The protein below binds the small molecule below.
Small molecule (SMILES): CCN(CC)S(=O)(=O)c1cc(C(=O)Nc2ccccc2C(=O)O)ccc1Br

Binding-site contacts:
Ligand atom C22 contacts residue ARG271 of chain 1.A at 3.5 Å.
Ligand atom C18 contacts residue ASN269 of chain 1.A at 3.9 Å.
Ligand atom O15 contacts residue GLY236 of chain 1.A at 3.4 Å (h-bond).
Ligand atom C7 contacts residue ILE239 of chain 1.A at 3.6 Å (hydrophobic).
Ligand atom C17 contacts residue ALA268 of chain 1.A at 3.9 Å (hydrophobic).
Ligand atom C11 contacts residue GLY329 of chain 1.A at 3.8 Å.
Ligand atom O15 contacts residue PHE240 of chain 1.A at 3.0 Å (h-bond).
Ligand atom C12 contacts residue GLY329 of chain 1.A at 3.5 Å.
Ligand atom C14 contacts residue ILE239 of chain 1.A at 3.2 Å (hydrophobic).
Ligand atom C23 contacts residue PHE240 of chain 1.A at 3.5 Å (hydrophobic).
Ligand atom C5 contacts residue ILE239 of chain 1.A at 3.8 Å (hydrophobic).
Ligand atom C9 contacts residue ASN296 of chain 1.A at 3.5 Å.
Ligand atom C24 contacts residue PHE240 of chain 1.A at 3.9 Å (hydrophobic).
Ligand atom C3 contacts residue GLY236 of chain 1.A at 3.7 Å.
Ligand atom C12 contacts residue PHE328 of chain 1.A at 3.2 Å (hydrophobic).
Ligand atom O10 contacts residue ALA268 of chain 1.A at 3.7 Å.
Ligand atom C7 contacts residue ALA268 of chain 1.A at 3.9 Å (hydrophobic).
Ligand atom C5 contacts residue ILE272 of chain 1.A at 3.6 Å (hydrophobic).
Ligand atom O45 contacts residue ASN296 of chain 1.A at 3.3 Å (h-bond).
Ligand atom O25 contacts residue ARG237 of chain 1.A at 3.7 Å.
Ligand atom BR contacts residue ASN269 of chain 1.A at 3.8 Å.
Ligand atom C8 contacts residue ALA268 of chain 1.A at 3.6 Å (hydrophobic).
Ligand atom O15 contacts residue ILE272 of chain 1.A at 3.6 Å.
Ligand atom C9 contacts residue ALA268 of chain 1.A at 3.4 Å (hydrophobic).
Ligand atom C13 contacts residue ILE239 of chain 1.A at 3.5 Å (hydrophobic).
Ligand atom C9 contacts residue HIS266 of chain 1.A at 3.8 Å.
Ligand atom C11 contacts residue PHE328 of chain 1.A at 3.6 Å (hydrophobic).
Ligand atom BR contacts residue ARG58 of chain 1.A at 3.3 Å.
Ligand atom O10 contacts residue CYS133 of chain 1.A at 3.8 Å.
Ligand atom C13 contacts residue PHE328 of chain 1.A at 3.6 Å (hydrophobic).
Ligand atom C17 contacts residue ASN269 of chain 1.A at 3.6 Å.
Ligand atom O45 contacts residue ALA268 of chain 1.A at 3.6 Å.
Ligand atom C16 contacts residue ASN269 of chain 1.A at 3.7 Å.
Ligand atom O26 contacts residue ARG58 of chain 1.A at 3.4 Å (salt-bridge).
Ligand atom O25 contacts residue GLY236 of chain 1.A at 3.0 Å.
Ligand atom C16 contacts residue ALA268 of chain 1.A at 3.8 Å (hydrophobic).
Ligand atom O10 contacts residue ASN296 of chain 1.A at 3.0 Å (h-bond).
Ligand atom O10 contacts residue HIS266 of chain 1.A at 2.7 Å (h-bond).
Ligand atom N6 contacts residue ILE239 of chain 1.A at 3.7 Å.
Ligand atom O15 contacts residue ILE239 of chain 1.A at 3.4 Å.

Sequence of chain 1.A:
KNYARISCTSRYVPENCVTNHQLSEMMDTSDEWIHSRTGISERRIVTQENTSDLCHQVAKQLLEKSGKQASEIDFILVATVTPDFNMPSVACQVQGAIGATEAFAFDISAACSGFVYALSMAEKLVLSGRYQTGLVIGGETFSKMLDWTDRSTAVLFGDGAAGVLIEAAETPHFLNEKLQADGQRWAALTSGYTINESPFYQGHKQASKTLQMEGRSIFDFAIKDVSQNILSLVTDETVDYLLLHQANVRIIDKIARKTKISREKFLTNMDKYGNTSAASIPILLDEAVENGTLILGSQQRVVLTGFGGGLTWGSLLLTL